Binding-site contacts:
Ligand atom O5 contacts residue LEU103 of chain 8.A at 3.0 Å (h-bond).
Ligand atom C4 contacts residue HIS263 of chain 8.A at 3.7 Å.
Ligand atom O2 contacts residue TYR193 of chain 8.A at 3.9 Å.
Ligand atom O2 contacts residue ASN215 of chain 8.A at 3.5 Å.
Ligand atom C3 contacts residue MET217 of chain 8.A at 3.2 Å (hydrophobic).
Ligand atom C5 contacts residue LEU103 of chain 8.A at 3.5 Å (hydrophobic).
Ligand atom O6 contacts residue HIS241 of chain 8.A at 4.0 Å.
Ligand atom O1 contacts residue GLN104 of chain 8.A at 3.9 Å.
Ligand atom O5 contacts residue THR102 of chain 8.A at 3.6 Å.
Ligand atom O5 contacts residue LEU103 of chain 8.A at 3.3 Å.
Ligand atom C4 contacts residue THR102 of chain 8.A at 3.9 Å.
Ligand atom O3 contacts residue ILE101 of chain 8.A at 3.5 Å.
Ligand atom O6 contacts residue LEU103 of chain 8.A at 4.0 Å.
Ligand atom O2 contacts residue MET217 of chain 8.A at 3.3 Å (h-bond).
Ligand atom C6 contacts residue HIS241 of chain 8.A at 3.7 Å.
Ligand atom O3 contacts residue TYR194 of chain 8.A at 3.9 Å.
Ligand atom O3 contacts residue MET217 of chain 8.A at 2.5 Å (h-bond).
Ligand atom C2 contacts residue MET217 of chain 8.A at 3.5 Å (hydrophobic).
Ligand atom O6 contacts residue THR102 of chain 8.A at 2.4 Å.
Ligand atom O1 contacts residue TYR194 of chain 8.A at 3.8 Å.
Ligand atom O4 contacts residue THR102 of chain 8.A at 3.8 Å.
Ligand atom C6 contacts residue THR102 of chain 8.A at 1.9 Å.
Ligand atom C6 contacts residue LEU103 of chain 8.A at 2.7 Å (hydrophobic).
Ligand atom O1 contacts residue MET195 of chain 8.A at 3.8 Å.
Ligand atom C5 contacts residue THR102 of chain 8.A at 2.8 Å.
Ligand atom O4 contacts residue ASN215 of chain 8.A at 3.4 Å (h-bond).
Ligand atom C6 contacts residue LEU103 of chain 8.A at 3.2 Å (hydrophobic).
Ligand atom O4 contacts residue HIS263 of chain 8.A at 2.6 Å.
Ligand atom C4 contacts residue ASN215 of chain 8.A at 4.0 Å.
Ligand atom C5 contacts residue LEU103 of chain 8.A at 3.0 Å (hydrophobic).
Ligand atom C2 contacts residue TYR193 of chain 8.A at 3.8 Å (hydrophobic).
Ligand atom O6 contacts residue LEU103 of chain 8.A at 3.3 Å.
Ligand atom C1 contacts residue MET195 of chain 8.A at 3.2 Å (hydrophobic).
Ligand atom C3 contacts residue ASN215 of chain 8.A at 3.5 Å.
Ligand atom C5 contacts residue HIS263 of chain 8.A at 3.9 Å.
Ligand atom C6 contacts residue ILE101 of chain 8.A at 3.2 Å (hydrophobic).
Ligand atom O3 contacts residue ASN215 of chain 8.A at 2.1 Å.
Ligand atom O6 contacts residue ILE101 of chain 8.A at 2.1 Å (h-bond).
Ligand atom O2 contacts residue MET195 of chain 8.A at 3.6 Å.
Ligand atom O4 contacts residue ILE101 of chain 8.A at 4.0 Å.

Sequence of chain 8.A:
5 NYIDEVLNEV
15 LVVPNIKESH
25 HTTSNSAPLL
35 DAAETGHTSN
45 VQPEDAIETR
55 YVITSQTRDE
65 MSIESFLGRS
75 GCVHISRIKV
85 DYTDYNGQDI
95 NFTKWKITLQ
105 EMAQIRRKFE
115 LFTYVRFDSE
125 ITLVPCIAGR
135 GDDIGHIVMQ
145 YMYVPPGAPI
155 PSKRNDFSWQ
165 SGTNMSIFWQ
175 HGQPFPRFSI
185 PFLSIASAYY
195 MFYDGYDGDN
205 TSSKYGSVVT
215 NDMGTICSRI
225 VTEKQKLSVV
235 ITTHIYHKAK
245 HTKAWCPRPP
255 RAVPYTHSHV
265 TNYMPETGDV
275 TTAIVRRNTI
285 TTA

The protein below binds the small molecule below.
Small molecule (SMILES): OC[C@H]1O[C@@](CO)(O[C@H]2O[C@H](CO)[C@@H](O)[C@H](O)[C@H]2O)[C@@H](O)[C@@H]1O